Binding-site contacts:
Ligand atom C2 contacts residue ASN313 of chain 1.E at 2.4 Å.
Ligand atom O5 contacts residue ASN313 of chain 1.E at 2.3 Å (h-bond).
Ligand atom O7 contacts residue GLN322 of chain 1.E at 4.4 Å.
Ligand atom N2 contacts residue ASN313 of chain 1.E at 3.0 Å (h-bond).
Ligand atom O7 contacts residue ASN313 of chain 1.E at 3.6 Å.
Ligand atom C3 contacts residue ASN313 of chain 1.E at 3.8 Å.
Ligand atom O5 contacts residue THR315 of chain 1.E at 3.9 Å.
Ligand atom C7 contacts residue ASN313 of chain 1.E at 3.5 Å.
Ligand atom C8 contacts residue GLN322 of chain 1.E at 3.2 Å.
Ligand atom C5 contacts residue ASN313 of chain 1.E at 3.6 Å.
Ligand atom C4 contacts residue ASN313 of chain 1.E at 4.2 Å.
Ligand atom N2 contacts residue GLN322 of chain 1.E at 4.5 Å.
Ligand atom C1 contacts residue ASN313 of chain 1.E at 1.4 Å.
Ligand atom C6 contacts residue THR315 of chain 1.E at 3.8 Å.
Ligand atom C5 contacts residue THR315 of chain 1.E at 4.0 Å.
Ligand atom C7 contacts residue GLN322 of chain 1.E at 3.9 Å.

A small-molecule ligand and the protein it binds are described below.
Small molecule (SMILES): CC(=O)N[C@@H]1[C@@H](O)[C@H](O)[C@@H](CO)O[C@H]1O

Sequence of chain 1.E:
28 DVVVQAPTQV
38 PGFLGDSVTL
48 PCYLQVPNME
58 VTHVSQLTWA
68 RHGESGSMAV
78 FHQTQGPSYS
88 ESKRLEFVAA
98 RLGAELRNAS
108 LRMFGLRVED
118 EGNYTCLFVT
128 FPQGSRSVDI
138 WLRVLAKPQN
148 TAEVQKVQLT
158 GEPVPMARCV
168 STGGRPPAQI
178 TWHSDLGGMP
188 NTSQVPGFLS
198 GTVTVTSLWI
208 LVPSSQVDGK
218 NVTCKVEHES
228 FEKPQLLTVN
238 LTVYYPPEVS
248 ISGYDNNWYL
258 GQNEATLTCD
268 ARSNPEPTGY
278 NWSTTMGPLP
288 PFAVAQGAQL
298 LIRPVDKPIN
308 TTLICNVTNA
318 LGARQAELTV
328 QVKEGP